Sequence of chain 1.B:
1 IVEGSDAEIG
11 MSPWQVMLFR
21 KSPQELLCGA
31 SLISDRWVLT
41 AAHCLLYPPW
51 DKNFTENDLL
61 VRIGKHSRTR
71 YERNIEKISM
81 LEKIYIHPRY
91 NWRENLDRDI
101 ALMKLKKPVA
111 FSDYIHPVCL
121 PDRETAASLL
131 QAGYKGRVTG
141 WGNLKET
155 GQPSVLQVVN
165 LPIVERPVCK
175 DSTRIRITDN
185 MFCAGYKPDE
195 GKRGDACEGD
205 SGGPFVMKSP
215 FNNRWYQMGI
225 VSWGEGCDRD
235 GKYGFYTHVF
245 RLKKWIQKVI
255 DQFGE

Binding-site contacts:
Ligand atom C7 contacts residue SER226 of chain 1.B at 3.7 Å.
Ligand atom C23 contacts residue TYR47 of chain 1.B at 3.7 Å (hydrophobic).
Ligand atom N3 contacts residue SER226 of chain 1.B at 2.8 Å (h-bond).
Ligand atom C16 contacts residue GLY228 of chain 1.B at 3.6 Å.
Ligand atom N3 contacts residue TRP227 of chain 1.B at 3.6 Å.
Ligand atom C23 contacts residue GLU94 of chain 1.B at 3.6 Å.
Ligand atom C1 contacts residue SER226 of chain 1.B at 3.7 Å.
Ligand atom C20 contacts residue TYR47 of chain 1.B at 3.6 Å (hydrophobic).
Ligand atom C11 contacts residue ASP199 of chain 1.B at 3.4 Å.
Ligand atom C10 contacts residue TRP227 of chain 1.B at 3.5 Å (hydrophobic).
Ligand atom C1 contacts residue SER205 of chain 1.B at 3.8 Å.
Ligand atom O3 contacts residue TRP227 of chain 1.B at 3.4 Å.
Ligand atom C5 contacts residue ILE179 of chain 1.B at 3.6 Å (hydrophobic).
Ligand atom C16 contacts residue TRP227 of chain 1.B at 3.6 Å (hydrophobic).
Ligand atom C9 contacts residue TRP227 of chain 1.B at 3.6 Å (hydrophobic).
Ligand atom C12 contacts residue ALA200 of chain 1.B at 3.0 Å (hydrophobic).
Ligand atom N4 contacts residue ALA200 of chain 1.B at 3.4 Å (h-bond).
Ligand atom N3 contacts residue GLY228 of chain 1.B at 3.4 Å (h-bond).
Ligand atom C10 contacts residue GLY228 of chain 1.B at 3.8 Å.
Ligand atom C8 contacts residue SER205 of chain 1.B at 3.4 Å.
Ligand atom C13 contacts residue ALA200 of chain 1.B at 3.8 Å (hydrophobic).
Ligand atom C15 contacts residue TRP50 of chain 1.B at 3.8 Å (hydrophobic).
Ligand atom C12 contacts residue GLY230 of chain 1.B at 3.8 Å.
Ligand atom C9 contacts residue SER226 of chain 1.B at 3.6 Å.
Ligand atom C23 contacts residue LEU96 of chain 1.B at 3.7 Å (hydrophobic).
Ligand atom C20 contacts residue HIS43 of chain 1.B at 3.8 Å.
Ligand atom N4 contacts residue GLY238 of chain 1.B at 3.7 Å.
Ligand atom C9 contacts residue GLY228 of chain 1.B at 3.4 Å.
Ligand atom C11 contacts residue GLY238 of chain 1.B at 3.4 Å.
Ligand atom N4 contacts residue ASP199 of chain 1.B at 2.7 Å (salt-bridge).
Ligand atom C14 contacts residue TRP227 of chain 1.B at 3.8 Å (hydrophobic).
Ligand atom C20 contacts residue TRP50 of chain 1.B at 3.7 Å (hydrophobic).
Ligand atom C8 contacts residue CYS201 of chain 1.B at 3.6 Å (hydrophobic).
Ligand atom O3 contacts residue GLY228 of chain 1.B at 3.2 Å (h-bond).
Ligand atom C24 contacts residue TRP227 of chain 1.B at 3.5 Å (hydrophobic).
Ligand atom C19 contacts residue TRP50 of chain 1.B at 3.6 Å (hydrophobic).
Ligand atom C10 contacts residue SER226 of chain 1.B at 3.5 Å.
Ligand atom C10 contacts residue VAL225 of chain 1.B at 3.6 Å (hydrophobic).
Ligand atom C11 contacts residue ALA200 of chain 1.B at 3.8 Å (hydrophobic).
Ligand atom C12 contacts residue ASP199 of chain 1.B at 3.4 Å.

A small-molecule ligand and the protein it binds are described below.
Small molecule (SMILES): CCN(C(=O)c1cc(C)cc(OC[C@H](C)Nc2ccncc2)c1)C(C)C